Sequence of chain 1.B:
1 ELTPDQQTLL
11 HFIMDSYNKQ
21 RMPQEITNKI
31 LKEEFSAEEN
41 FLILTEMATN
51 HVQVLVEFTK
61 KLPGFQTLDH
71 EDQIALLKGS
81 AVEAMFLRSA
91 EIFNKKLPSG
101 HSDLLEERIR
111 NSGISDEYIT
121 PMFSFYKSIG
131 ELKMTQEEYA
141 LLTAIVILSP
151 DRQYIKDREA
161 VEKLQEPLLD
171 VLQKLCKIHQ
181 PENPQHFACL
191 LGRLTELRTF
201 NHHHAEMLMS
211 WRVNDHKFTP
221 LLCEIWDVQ

Binding-site contacts:
Ligand atom C14 contacts residue THR27 of chain 1.B at 3.6 Å.
Ligand atom O3 contacts residue PHE123 of chain 1.B at 3.6 Å.
Ligand atom C11 contacts residue MET47 of chain 1.B at 3.7 Å (hydrophobic).
Ligand atom C20 contacts residue SER89 of chain 1.B at 3.7 Å.
Ligand atom C18 contacts residue SER89 of chain 1.B at 3.7 Å.
Ligand atom O3 contacts residue FEZ1 of chain 1.G at 3.7 Å.
Ligand atom C4 contacts residue PHE123 of chain 1.B at 3.6 Å (hydrophobic).
Ligand atom O1 contacts residue FEZ1 of chain 1.G at 3.5 Å.
Ligand atom C19 contacts residue PHE93 of chain 1.B at 3.7 Å (hydrophobic).
Ligand atom C6 contacts residue FEZ1 of chain 1.G at 2.7 Å.
Ligand atom C10 contacts residue THR27 of chain 1.B at 3.7 Å.
Ligand atom O3 contacts residue TYR126 of chain 1.B at 3.3 Å (h-bond).
Ligand atom C16 contacts residue ASN50 of chain 1.B at 3.7 Å.
Ligand atom C17 contacts residue ILE92 of chain 1.B at 3.7 Å (hydrophobic).
Ligand atom C19 contacts residue SER89 of chain 1.B at 2.4 Å.
Ligand atom C4 contacts residue TYR126 of chain 1.B at 3.6 Å (hydrophobic).
Ligand atom C14 contacts residue GLN24 of chain 1.B at 3.7 Å.
Ligand atom C3 contacts residue LEU105 of chain 1.B at 3.4 Å (hydrophobic).
Ligand atom O1 contacts residue HIS51 of chain 1.B at 2.5 Å (h-bond).
Ligand atom C14 contacts residue PRO23 of chain 1.B at 3.5 Å (hydrophobic).
Ligand atom O3 contacts residue ILE109 of chain 1.B at 3.2 Å.
Ligand atom C15 contacts residue PRO23 of chain 1.B at 3.5 Å (hydrophobic).
Ligand atom C11 contacts residue HIS51 of chain 1.B at 3.4 Å.
Ligand atom C20 contacts residue PHE93 of chain 1.B at 3.0 Å (hydrophobic).
Ligand atom C17 contacts residue HIS51 of chain 1.B at 3.4 Å.
Ligand atom C14 contacts residue ILE26 of chain 1.B at 3.7 Å (hydrophobic).
Ligand atom O3 contacts residue MET122 of chain 1.B at 3.5 Å (h-bond).
Ligand atom O contacts residue MET47 of chain 1.B at 3.2 Å (h-bond).
Ligand atom C13 contacts residue MET47 of chain 1.B at 3.6 Å (hydrophobic).
Ligand atom O2 contacts residue MET22 of chain 1.B at 3.5 Å.
Ligand atom O2 contacts residue ASN50 of chain 1.B at 3.6 Å (h-bond).
Ligand atom C7 contacts residue FEZ1 of chain 1.G at 3.0 Å.
Ligand atom C21 contacts residue ILE109 of chain 1.B at 2.9 Å (hydrophobic).
Ligand atom C5 contacts residue ILE109 of chain 1.B at 3.6 Å (hydrophobic).
Ligand atom C contacts residue MET47 of chain 1.B at 3.4 Å (hydrophobic).
Ligand atom C19 contacts residue TYR126 of chain 1.B at 3.7 Å (hydrophobic).
Ligand atom C20 contacts residue ILE92 of chain 1.B at 3.2 Å (hydrophobic).
Ligand atom O2 contacts residue PRO23 of chain 1.B at 2.6 Å (h-bond).
Ligand atom C12 contacts residue MET47 of chain 1.B at 3.6 Å (hydrophobic).
Ligand atom O1 contacts residue SER89 of chain 1.B at 3.6 Å (h-bond).

This small molecule binds to this protein.
Small molecule (SMILES): C/C1=C/CC[C@](C)(O)/C=C\[C@H](C(C)C)[C@@H](OC(=O)c2ccc(O)cc2)C1